Binding-site contacts:
Ligand atom O5 contacts residue SER219 of chain 1.B at 3.7 Å.
Ligand atom C8 contacts residue ASN240 of chain 1.B at 4.3 Å.
Ligand atom C4 contacts residue ASN240 of chain 1.B at 4.2 Å.
Ligand atom O6 contacts residue ASN194 of chain 1.B at 4.4 Å.
Ligand atom C6 contacts residue SER219 of chain 1.B at 4.1 Å.
Ligand atom C6 contacts residue TYR193 of chain 1.B at 4.2 Å (hydrophobic).
Ligand atom C8 contacts residue HIS264 of chain 1.B at 4.3 Å.
Ligand atom N2 contacts residue ASN240 of chain 1.B at 2.9 Å (h-bond).
Ligand atom O7 contacts residue TYR193 of chain 1.B at 3.3 Å (h-bond).
Ligand atom C1 contacts residue SER219 of chain 1.B at 3.8 Å.
Ligand atom C4 contacts residue TYR193 of chain 1.B at 4.1 Å (hydrophobic).
Ligand atom C2 contacts residue SER219 of chain 1.B at 4.2 Å.
Ligand atom C7 contacts residue TYR193 of chain 1.B at 4.3 Å (hydrophobic).
Ligand atom C2 contacts residue TYR193 of chain 1.B at 4.3 Å (hydrophobic).
Ligand atom O6 contacts residue SER219 of chain 1.B at 3.3 Å (h-bond).
Ligand atom C2 contacts residue ASN240 of chain 1.B at 2.5 Å.
Ligand atom O6 contacts residue ASN220 of chain 1.B at 4.2 Å.
Ligand atom O7 contacts residue SER219 of chain 1.B at 4.1 Å.
Ligand atom C7 contacts residue ASN240 of chain 1.B at 3.2 Å.
Ligand atom O5 contacts residue ASN240 of chain 1.B at 2.3 Å (h-bond).
Ligand atom C1 contacts residue ASN240 of chain 1.B at 1.4 Å.
Ligand atom C5 contacts residue ASN240 of chain 1.B at 3.7 Å.
Ligand atom O7 contacts residue ASN240 of chain 1.B at 3.4 Å (h-bond).
Ligand atom C3 contacts residue ASN240 of chain 1.B at 3.8 Å.

The small molecule below binds the protein below.
Small molecule (SMILES): CC(=O)N[C@@H]1[C@@H](O)[C@H](O)[C@@H](CO)O[C@H]1O

Sequence of chain 1.B:
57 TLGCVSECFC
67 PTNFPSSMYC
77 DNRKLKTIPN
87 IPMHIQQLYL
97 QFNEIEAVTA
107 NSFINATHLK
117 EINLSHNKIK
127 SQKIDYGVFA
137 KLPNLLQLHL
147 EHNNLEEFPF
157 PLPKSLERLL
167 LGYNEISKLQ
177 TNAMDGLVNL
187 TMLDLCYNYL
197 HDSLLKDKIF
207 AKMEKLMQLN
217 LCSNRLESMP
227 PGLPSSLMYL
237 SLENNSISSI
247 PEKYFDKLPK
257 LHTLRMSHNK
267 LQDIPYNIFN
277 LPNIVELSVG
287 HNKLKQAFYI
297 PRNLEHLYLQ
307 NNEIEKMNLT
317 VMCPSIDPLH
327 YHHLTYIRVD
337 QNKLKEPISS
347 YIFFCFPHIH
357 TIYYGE